Binding-site contacts:
Ligand atom C12 contacts residue ALA48 of chain 1.A at 4.0 Å (hydrophobic).
Ligand atom O1 contacts residue ARG92 of chain 1.A at 2.6 Å (salt-bridge).
Ligand atom C14 contacts residue PHE89 of chain 1.A at 3.8 Å (hydrophobic).
Ligand atom C15 contacts residue PHE89 of chain 1.A at 3.9 Å (hydrophobic).
Ligand atom C17 contacts residue CYS208 of chain 1.A at 3.5 Å (hydrophobic).
Ligand atom C11 contacts residue ALA48 of chain 1.A at 4.0 Å (hydrophobic).
Ligand atom C14 contacts residue GLN51 of chain 1.A at 3.9 Å.
Ligand atom C11 contacts residue PHE89 of chain 1.A at 3.4 Å (hydrophobic).
Ligand atom C7 contacts residue ILE44 of chain 1.A at 3.9 Å (hydrophobic).
Ligand atom O1 contacts residue PHE89 of chain 1.A at 4.0 Å.
Ligand atom C16 contacts residue ILE44 of chain 1.A at 4.1 Å (hydrophobic).
Ligand atom C6 contacts residue ILE44 of chain 1.A at 4.1 Å (hydrophobic).
Ligand atom O1 contacts residue GLN51 of chain 1.A at 3.2 Å.
Ligand atom C17 contacts residue HIS211 of chain 1.A at 3.5 Å.
Ligand atom C18 contacts residue PHE89 of chain 1.A at 3.5 Å (hydrophobic).
Ligand atom O1 contacts residue ALA103 of chain 1.A at 3.2 Å.
Ligand atom C7 contacts residue CYS208 of chain 1.A at 4.1 Å (hydrophobic).
Ligand atom O2 contacts residue ARG92 of chain 1.A at 3.5 Å (salt-bridge).
Ligand atom C13 contacts residue PHE89 of chain 1.A at 3.2 Å (hydrophobic).
Ligand atom C12 contacts residue PHE89 of chain 1.A at 3.4 Å (hydrophobic).
Ligand atom C8 contacts residue ILE44 of chain 1.A at 3.9 Å (hydrophobic).
Ligand atom O2 contacts residue LEU102 of chain 1.A at 3.3 Å.
Ligand atom C15 contacts residue GLN51 of chain 1.A at 3.5 Å.
Ligand atom C5 contacts residue CYS208 of chain 1.A at 4.0 Å (hydrophobic).
Ligand atom O2 contacts residue ALA103 of chain 1.A at 2.6 Å (h-bond).
Ligand atom C10 contacts residue ALA48 of chain 1.A at 3.9 Å (hydrophobic).
Ligand atom C3 contacts residue ILE121 of chain 1.A at 4.1 Å (hydrophobic).
Ligand atom C3 contacts residue VAL118 of chain 1.A at 3.8 Å (hydrophobic).
Ligand atom C20 contacts residue PHE89 of chain 1.A at 3.3 Å (hydrophobic).
Ligand atom C12 contacts residue LEU85 of chain 1.A at 4.1 Å (hydrophobic).
Ligand atom C20 contacts residue LEU102 of chain 1.A at 3.6 Å (hydrophobic).
Ligand atom C15 contacts residue ALA103 of chain 1.A at 3.5 Å (hydrophobic).
Ligand atom O2 contacts residue ALA47 of chain 1.A at 3.4 Å.
Ligand atom C4 contacts residue ILE121 of chain 1.A at 3.9 Å (hydrophobic).
Ligand atom C6 contacts residue CYS208 of chain 1.A at 3.9 Å (hydrophobic).
Ligand atom C19 contacts residue TRP81 of chain 1.A at 3.6 Å (hydrophobic).
Ligand atom C19 contacts residue LEU212 of chain 1.A at 3.9 Å (hydrophobic).
Ligand atom C2 contacts residue VAL118 of chain 1.A at 3.8 Å (hydrophobic).
Ligand atom C15 contacts residue ARG92 of chain 1.A at 3.5 Å.
Ligand atom C16 contacts residue LEU212 of chain 1.A at 4.1 Å (hydrophobic).

A protein and the small-molecule ligand that binds it are described below.
Small molecule (SMILES): CC1=C(/C=C/C(C)=C\C=C\C(C)=C\C(=O)O)C(C)(C)CCC1

Sequence of chain 1.A:
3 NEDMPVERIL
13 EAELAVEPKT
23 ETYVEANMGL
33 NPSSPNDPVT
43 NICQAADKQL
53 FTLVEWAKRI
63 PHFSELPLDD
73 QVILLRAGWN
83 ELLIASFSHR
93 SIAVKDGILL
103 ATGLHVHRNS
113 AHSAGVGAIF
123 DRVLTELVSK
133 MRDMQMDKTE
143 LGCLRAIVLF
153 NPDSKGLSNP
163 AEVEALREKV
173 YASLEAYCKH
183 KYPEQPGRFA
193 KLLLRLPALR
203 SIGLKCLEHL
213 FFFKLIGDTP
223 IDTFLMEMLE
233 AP